Sequence of chain 1.A:
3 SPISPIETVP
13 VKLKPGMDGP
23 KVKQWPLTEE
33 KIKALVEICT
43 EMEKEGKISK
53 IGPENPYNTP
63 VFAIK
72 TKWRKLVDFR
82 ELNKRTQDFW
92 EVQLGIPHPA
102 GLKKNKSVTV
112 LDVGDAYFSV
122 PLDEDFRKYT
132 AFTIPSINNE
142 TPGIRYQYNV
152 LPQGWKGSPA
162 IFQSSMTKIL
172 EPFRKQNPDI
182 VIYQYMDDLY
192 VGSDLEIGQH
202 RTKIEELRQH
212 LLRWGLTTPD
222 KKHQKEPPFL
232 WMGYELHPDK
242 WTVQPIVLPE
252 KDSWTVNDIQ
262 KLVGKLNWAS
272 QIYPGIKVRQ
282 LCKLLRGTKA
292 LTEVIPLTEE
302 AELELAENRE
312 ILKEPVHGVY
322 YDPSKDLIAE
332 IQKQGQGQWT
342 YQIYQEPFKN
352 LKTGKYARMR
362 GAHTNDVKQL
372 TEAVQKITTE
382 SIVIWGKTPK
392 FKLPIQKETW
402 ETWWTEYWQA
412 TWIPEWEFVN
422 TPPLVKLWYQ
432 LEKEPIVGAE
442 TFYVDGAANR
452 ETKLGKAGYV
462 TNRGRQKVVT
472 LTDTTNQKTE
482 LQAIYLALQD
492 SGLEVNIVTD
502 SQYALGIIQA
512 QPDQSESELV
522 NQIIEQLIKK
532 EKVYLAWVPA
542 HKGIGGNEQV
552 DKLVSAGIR

Binding-site contacts:
Ligand atom C8 contacts residue TYR191 of chain 1.A at 3.6 Å (hydrophobic).
Ligand atom CL1 contacts residue VAL192 of chain 1.A at 3.7 Å.
Ligand atom C18 contacts residue VAL109 of chain 1.A at 3.6 Å (hydrophobic).
Ligand atom CL1 contacts residue TYR191 of chain 1.A at 3.4 Å.
Ligand atom C6 contacts residue TYR191 of chain 1.A at 3.7 Å (hydrophobic).
Ligand atom C11 contacts residue TYR191 of chain 1.A at 3.6 Å (hydrophobic).
Ligand atom C14 contacts residue TYR321 of chain 1.A at 3.4 Å (hydrophobic).
Ligand atom C10 contacts residue LEU237 of chain 1.A at 3.7 Å (hydrophobic).
Ligand atom N13 contacts residue LEU103 of chain 1.A at 3.5 Å.
Ligand atom N17 contacts residue VAL109 of chain 1.A at 3.5 Å.
Ligand atom N26 contacts residue TYR191 of chain 1.A at 3.4 Å.
Ligand atom CL2 contacts residue PRO98 of chain 1.A at 3.5 Å.
Ligand atom O contacts residue TYR191 of chain 1.A at 3.1 Å.
Ligand atom C23 contacts residue HIS238 of chain 1.A at 3.2 Å.
Ligand atom N17 contacts residue ASN106 of chain 1.A at 2.9 Å (h-bond).
Ligand atom C21 contacts residue PRO239 of chain 1.A at 3.7 Å (hydrophobic).
Ligand atom C22 contacts residue PHE230 of chain 1.A at 3.6 Å (hydrophobic).
Ligand atom CL1 contacts residue GLY193 of chain 1.A at 3.5 Å.
Ligand atom CL3 contacts residue PHE230 of chain 1.A at 3.6 Å.
Ligand atom C24 contacts residue LEU237 of chain 1.A at 3.3 Å (hydrophobic).
Ligand atom N26 contacts residue VAL111 of chain 1.A at 3.7 Å.
Ligand atom C22 contacts residue HIS238 of chain 1.A at 3.6 Å.
Ligand atom N contacts residue LEU103 of chain 1.A at 3.8 Å.
Ligand atom C1 contacts residue ASN106 of chain 1.A at 3.2 Å.
Ligand atom N20 contacts residue PRO239 of chain 1.A at 3.7 Å.
Ligand atom N12 contacts residue LEU103 of chain 1.A at 3.4 Å.
Ligand atom N16 contacts residue ASN106 of chain 1.A at 3.0 Å (h-bond).
Ligand atom C9 contacts residue LEU237 of chain 1.A at 3.5 Å (hydrophobic).
Ligand atom C7 contacts residue TYR191 of chain 1.A at 3.2 Å (hydrophobic).
Ligand atom C2 contacts residue ASN106 of chain 1.A at 3.4 Å.
Ligand atom C22 contacts residue LEU237 of chain 1.A at 3.6 Å (hydrophobic).
Ligand atom CL3 contacts residue VAL111 of chain 1.A at 3.6 Å.
Ligand atom CL1 contacts residue TYR184 of chain 1.A at 3.4 Å.
Ligand atom C10 contacts residue TYR191 of chain 1.A at 3.7 Å (hydrophobic).
Ligand atom C10 contacts residue TRP232 of chain 1.A at 3.7 Å (hydrophobic).
Ligand atom C24 contacts residue TRP232 of chain 1.A at 3.5 Å (hydrophobic).
Ligand atom N16 contacts residue LYS105 of chain 1.A at 3.6 Å.
Ligand atom C14 contacts residue LYS104 of chain 1.A at 3.7 Å.
Ligand atom C2 contacts residue VAL109 of chain 1.A at 3.6 Å (hydrophobic).
Ligand atom C2 contacts residue LYS104 of chain 1.A at 3.4 Å.

The protein below binds the small molecule below.
Small molecule (SMILES): NCc1cc(Cl)cc(Oc2c(Cl)ccc3c2nnn3Cc2[nH]nc3ncccc23)c1Cl